This small molecule binds to this protein.
Small molecule (SMILES): CC(=O)N[C@H]1[C@H](O[C@H]2[C@H](O)[C@@H](NC(C)=O)CO[C@@H]2CO)O[C@H](CO)[C@@H](O)[C@@H]1O

Binding-site contacts:
Ligand atom O5 contacts residue ASN119 of chain 1.I at 2.4 Å (h-bond).
Ligand atom O7 contacts residue ASN119 of chain 1.I at 3.0 Å (h-bond).
Ligand atom C7 contacts residue ASN119 of chain 1.I at 2.9 Å.
Ligand atom C5 contacts residue ASN119 of chain 1.I at 3.2 Å.
Ligand atom C4 contacts residue ASN119 of chain 1.I at 4.0 Å.
Ligand atom O7 contacts residue ASN158 of chain 1.I at 3.5 Å (h-bond).
Ligand atom C7 contacts residue ASN158 of chain 1.I at 4.2 Å.
Ligand atom C7 contacts residue TRP118 of chain 1.I at 4.5 Å (hydrophobic).
Ligand atom C6 contacts residue ASN119 of chain 1.I at 4.5 Å.
Ligand atom C8 contacts residue GLY117 of chain 1.I at 4.5 Å.
Ligand atom O7 contacts residue ASP155 of chain 1.I at 4.5 Å.
Ligand atom C3 contacts residue ASN119 of chain 1.I at 3.7 Å.
Ligand atom C6 contacts residue ASN158 of chain 1.I at 3.8 Å.
Ligand atom C1 contacts residue ASN119 of chain 1.I at 1.4 Å.
Ligand atom C8 contacts residue ASN119 of chain 1.I at 3.6 Å.
Ligand atom C2 contacts residue ASN119 of chain 1.I at 2.7 Å.
Ligand atom C8 contacts residue TRP118 of chain 1.I at 3.4 Å (hydrophobic).
Ligand atom N2 contacts residue ASN119 of chain 1.I at 3.1 Å (h-bond).

Sequence of chain 1.I:
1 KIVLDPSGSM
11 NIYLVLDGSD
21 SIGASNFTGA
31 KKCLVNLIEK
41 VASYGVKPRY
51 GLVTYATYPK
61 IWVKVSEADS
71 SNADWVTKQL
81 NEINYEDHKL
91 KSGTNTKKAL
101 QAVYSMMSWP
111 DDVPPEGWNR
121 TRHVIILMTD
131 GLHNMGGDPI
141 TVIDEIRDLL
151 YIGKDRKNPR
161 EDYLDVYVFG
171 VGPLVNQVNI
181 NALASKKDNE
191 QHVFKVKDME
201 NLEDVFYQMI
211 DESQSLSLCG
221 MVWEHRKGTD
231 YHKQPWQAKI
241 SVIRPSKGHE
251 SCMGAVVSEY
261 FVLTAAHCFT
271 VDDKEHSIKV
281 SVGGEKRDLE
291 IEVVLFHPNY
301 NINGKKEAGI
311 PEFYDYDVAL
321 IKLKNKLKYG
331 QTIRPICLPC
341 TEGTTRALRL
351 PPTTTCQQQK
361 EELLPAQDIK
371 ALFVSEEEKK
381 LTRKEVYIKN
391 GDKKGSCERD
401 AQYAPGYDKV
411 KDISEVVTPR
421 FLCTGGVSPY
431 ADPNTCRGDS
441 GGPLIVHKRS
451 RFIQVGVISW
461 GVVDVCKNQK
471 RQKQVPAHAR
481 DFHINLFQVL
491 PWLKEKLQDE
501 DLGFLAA